A protein and the small-molecule ligand that binds it are described below.
Small molecule (SMILES): CC(=O)N[C@H]1[C@H](O[C@H]2[C@H](O)[C@@H](NC(C)=O)CO[C@@H]2CO[C@@H]2O[C@@H](C)[C@@H](O)[C@@H](O)[C@@H]2O)O[C@H](CO)[C@@H](O[C@@H]2O[C@H](CO)[C@@H](O)[C@H](O[C@H]3O[C@H](CO)[C@@H](O)[C@H](O)[C@@H]3O)[C@@H]2O)[C@@H]1O

Binding-site contacts:
Ligand atom O5 contacts residue ASP144 of chain 1.A at 3.6 Å (salt-bridge).
Ligand atom C5 contacts residue ASN108 of chain 1.A at 3.6 Å.
Ligand atom C3 contacts residue ASN148 of chain 1.A at 4.2 Å.
Ligand atom C8 contacts residue CYS143 of chain 1.A at 3.8 Å (hydrophobic).
Ligand atom O7 contacts residue ASP144 of chain 1.A at 2.9 Å (salt-bridge).
Ligand atom C7 contacts residue TYR142 of chain 1.A at 3.9 Å (hydrophobic).
Ligand atom C7 contacts residue ASN148 of chain 1.A at 4.4 Å.
Ligand atom C7 contacts residue ASP144 of chain 1.A at 3.4 Å.
Ligand atom N2 contacts residue ASN108 of chain 1.A at 3.1 Å (h-bond).
Ligand atom C8 contacts residue VAL106 of chain 1.A at 3.6 Å (hydrophobic).
Ligand atom O7 contacts residue TYR142 of chain 1.A at 3.2 Å (h-bond).
Ligand atom C1 contacts residue ASP144 of chain 1.A at 4.2 Å.
Ligand atom C3 contacts residue PHE118 of chain 1.A at 3.6 Å (hydrophobic).
Ligand atom C3 contacts residue ASP144 of chain 1.A at 3.5 Å.
Ligand atom C8 contacts residue ASP144 of chain 1.A at 4.0 Å.
Ligand atom C8 contacts residue ASN108 of chain 1.A at 4.2 Å.
Ligand atom C2 contacts residue PHE118 of chain 1.A at 3.8 Å (hydrophobic).
Ligand atom C5 contacts residue ASP144 of chain 1.A at 4.0 Å.
Ligand atom C1 contacts residue ASN108 of chain 1.A at 1.5 Å.
Ligand atom C1 contacts residue PHE118 of chain 1.A at 3.7 Å (hydrophobic).
Ligand atom C7 contacts residue PHE118 of chain 1.A at 4.2 Å (hydrophobic).
Ligand atom C7 contacts residue ASN108 of chain 1.A at 3.5 Å.
Ligand atom C8 contacts residue PHE118 of chain 1.A at 3.6 Å (hydrophobic).
Ligand atom N2 contacts residue PHE118 of chain 1.A at 3.5 Å.
Ligand atom C4 contacts residue ASP144 of chain 1.A at 3.9 Å.
Ligand atom O7 contacts residue CYS143 of chain 1.A at 3.5 Å.
Ligand atom O5 contacts residue ASN108 of chain 1.A at 2.4 Å (h-bond).
Ligand atom O3 contacts residue ASN148 of chain 1.A at 3.0 Å (h-bond).
Ligand atom N2 contacts residue ASP144 of chain 1.A at 4.0 Å.
Ligand atom O7 contacts residue ASN108 of chain 1.A at 3.1 Å (h-bond).
Ligand atom C8 contacts residue GLY107 of chain 1.A at 3.7 Å.
Ligand atom C8 contacts residue TYR142 of chain 1.A at 4.2 Å (hydrophobic).
Ligand atom C2 contacts residue ASP144 of chain 1.A at 4.0 Å.
Ligand atom O3 contacts residue PHE118 of chain 1.A at 4.2 Å.
Ligand atom C3 contacts residue ASN108 of chain 1.A at 3.9 Å.
Ligand atom C2 contacts residue ASN108 of chain 1.A at 2.6 Å.
Ligand atom C4 contacts residue ASN108 of chain 1.A at 4.3 Å.
Ligand atom C6 contacts residue ASP144 of chain 1.A at 4.0 Å.
Ligand atom C7 contacts residue CYS143 of chain 1.A at 4.2 Å (hydrophobic).
Ligand atom O3 contacts residue ASP144 of chain 1.A at 2.5 Å (salt-bridge).

Sequence of chain 1.A:
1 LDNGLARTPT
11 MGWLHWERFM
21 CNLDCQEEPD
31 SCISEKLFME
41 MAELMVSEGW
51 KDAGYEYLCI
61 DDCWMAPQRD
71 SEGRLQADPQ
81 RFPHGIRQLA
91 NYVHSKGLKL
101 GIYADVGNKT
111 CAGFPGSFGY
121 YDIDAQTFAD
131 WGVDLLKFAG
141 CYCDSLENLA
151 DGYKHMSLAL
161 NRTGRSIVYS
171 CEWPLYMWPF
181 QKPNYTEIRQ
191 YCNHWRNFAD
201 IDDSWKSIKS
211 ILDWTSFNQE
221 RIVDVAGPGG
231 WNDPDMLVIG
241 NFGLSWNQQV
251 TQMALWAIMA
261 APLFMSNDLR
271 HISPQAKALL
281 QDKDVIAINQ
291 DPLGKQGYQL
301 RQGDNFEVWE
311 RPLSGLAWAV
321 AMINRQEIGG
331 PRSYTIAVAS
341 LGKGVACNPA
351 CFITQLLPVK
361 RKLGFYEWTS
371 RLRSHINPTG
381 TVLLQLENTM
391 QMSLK